A protein and the small-molecule ligand that binds it are described below.
Small molecule (SMILES): CC[C@H](C)[C@H](NC(=O)[C@@H](N)CCCCN)C(=O)N[C@@H](CC(C)C)C(=O)N[C@@H](CC1=NC=NC1)C(=O)N[C@@H](CCCN=C(N)N)C(=O)N[C@@H](CC(C)C)C(=O)N[C@@H](CC(C)C)C(=O)N[C@@H](CCC(N)=O)C(=O)N[C@H](C=O)CC(=O)O

Sequence of chain 1.B:
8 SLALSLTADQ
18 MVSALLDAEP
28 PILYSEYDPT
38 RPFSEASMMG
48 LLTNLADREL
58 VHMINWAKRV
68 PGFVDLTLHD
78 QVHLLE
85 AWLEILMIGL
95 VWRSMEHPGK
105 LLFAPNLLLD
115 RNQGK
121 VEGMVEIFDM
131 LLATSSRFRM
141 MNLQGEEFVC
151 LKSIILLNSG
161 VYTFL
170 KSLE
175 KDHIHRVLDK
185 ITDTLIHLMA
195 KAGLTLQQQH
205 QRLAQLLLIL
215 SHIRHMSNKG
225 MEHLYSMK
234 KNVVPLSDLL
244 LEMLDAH

Binding-site contacts:
Ligand atom CD2 contacts residue LYS65 of chain 1.B at 4.0 Å.
Ligand atom CG contacts residue LEU75 of chain 1.B at 3.5 Å (hydrophobic).
Ligand atom CB contacts residue GLU245 of chain 1.B at 3.4 Å.
Ligand atom CD contacts residue LEU75 of chain 1.B at 3.7 Å (hydrophobic).
Ligand atom C contacts residue LYS65 of chain 1.B at 3.8 Å.
Ligand atom CA contacts residue LYS65 of chain 1.B at 3.6 Å.
Ligand atom CD2 contacts residue GLN78 of chain 1.B at 3.6 Å.
Ligand atom CG1 contacts residue GLU245 of chain 1.B at 3.5 Å.
Ligand atom CD1 contacts residue LEU242 of chain 1.B at 3.5 Å (hydrophobic).
Ligand atom CE contacts residue GLU83 of chain 1.B at 3.1 Å.
Ligand atom CD2 contacts residue LEU82 of chain 1.B at 3.9 Å (hydrophobic).
Ligand atom CD2 contacts residue ILE61 of chain 1.B at 3.7 Å (hydrophobic).
Ligand atom CB contacts residue LEU242 of chain 1.B at 4.0 Å (hydrophobic).
Ligand atom CB contacts residue ILE61 of chain 1.B at 3.9 Å (hydrophobic).
Ligand atom C contacts residue LYS65 of chain 1.B at 4.0 Å.
Ligand atom NZ contacts residue GLU83 of chain 1.B at 3.1 Å (salt-bridge).
Ligand atom N contacts residue GLU245 of chain 1.B at 2.8 Å (salt-bridge).
Ligand atom O contacts residue LYS65 of chain 1.B at 2.7 Å (salt-bridge).
Ligand atom CD2 contacts residue VAL79 of chain 1.B at 3.7 Å (hydrophobic).
Ligand atom CG2 contacts residue LEU242 of chain 1.B at 3.8 Å (hydrophobic).
Ligand atom CD1 contacts residue VAL79 of chain 1.B at 3.6 Å (hydrophobic).
Ligand atom CD2 contacts residue MET246 of chain 1.B at 3.7 Å (hydrophobic).
Ligand atom CG contacts residue ILE61 of chain 1.B at 4.0 Å (hydrophobic).
Ligand atom NE2 contacts residue LEU75 of chain 1.B at 3.6 Å.
Ligand atom CD1 contacts residue ASP241 of chain 1.B at 3.2 Å.
Ligand atom C contacts residue GLU245 of chain 1.B at 3.7 Å.
Ligand atom N contacts residue LYS65 of chain 1.B at 4.0 Å.
Ligand atom OE1 contacts residue LEU75 of chain 1.B at 3.7 Å.
Ligand atom N contacts residue LEU242 of chain 1.B at 4.0 Å.
Ligand atom CA contacts residue GLU245 of chain 1.B at 3.7 Å.
Ligand atom ND1 contacts residue LEU75 of chain 1.B at 3.8 Å.
Ligand atom CE1 contacts residue LEU75 of chain 1.B at 3.3 Å (hydrophobic).
Ligand atom CD2 contacts residue GLU83 of chain 1.B at 3.7 Å.
Ligand atom CA contacts residue GLU245 of chain 1.B at 3.6 Å.
Ligand atom CD1 contacts residue GLU245 of chain 1.B at 4.0 Å.
Ligand atom CE contacts residue VAL79 of chain 1.B at 4.0 Å (hydrophobic).
Ligand atom O contacts residue ILE61 of chain 1.B at 4.0 Å.
Ligand atom CB contacts residue LEU75 of chain 1.B at 3.6 Å (hydrophobic).
Ligand atom CD1 contacts residue ILE61 of chain 1.B at 3.5 Å (hydrophobic).
Ligand atom C contacts residue LYS65 of chain 1.B at 3.2 Å.